The protein below binds the small molecule below.
Small molecule (SMILES): CCN1C(=O)c2cccc3c(S(=O)(=O)N4CCC[C@@H](O)C4)ccc1c23

Binding-site contacts:
Ligand atom C21 contacts residue MET108 of chain 1.A at 3.7 Å (hydrophobic).
Ligand atom C04 contacts residue ASN99 of chain 1.A at 3.8 Å.
Ligand atom C20 contacts residue TRP40 of chain 1.A at 3.6 Å (hydrophobic).
Ligand atom O13 contacts residue ASN99 of chain 1.A at 3.2 Å (h-bond).
Ligand atom C01 contacts residue ILE105 of chain 1.A at 4.0 Å (hydrophobic).
Ligand atom C08 contacts residue LEU51 of chain 1.A at 4.1 Å (hydrophobic).
Ligand atom O16 contacts residue LEU51 of chain 1.A at 3.9 Å.
Ligand atom C06 contacts residue LEU51 of chain 1.A at 4.0 Å (hydrophobic).
Ligand atom C11 contacts residue ASN99 of chain 1.A at 3.9 Å.
Ligand atom C22 contacts residue ASP104 of chain 1.A at 3.9 Å.
Ligand atom C09 contacts residue ASN99 of chain 1.A at 4.0 Å.
Ligand atom O25 contacts residue ASP104 of chain 1.A at 3.5 Å.
Ligand atom C09 contacts residue ILE105 of chain 1.A at 4.0 Å (hydrophobic).
Ligand atom C04 contacts residue ILE105 of chain 1.A at 4.1 Å (hydrophobic).
Ligand atom C19 contacts residue PHE42 of chain 1.A at 3.4 Å (hydrophobic).
Ligand atom O16 contacts residue TRP40 of chain 1.A at 3.5 Å.
Ligand atom C21 contacts residue PRO41 of chain 1.A at 4.2 Å (hydrophobic).
Ligand atom C07 contacts residue PRO41 of chain 1.A at 3.7 Å (hydrophobic).
Ligand atom C10 contacts residue ILE105 of chain 1.A at 4.0 Å (hydrophobic).
Ligand atom C10 contacts residue ASN99 of chain 1.A at 3.1 Å.
Ligand atom C21 contacts residue TRP40 of chain 1.A at 3.7 Å (hydrophobic).
Ligand atom C22 contacts residue MET108 of chain 1.A at 3.9 Å (hydrophobic).
Ligand atom C02 contacts residue ILE105 of chain 1.A at 4.1 Å (hydrophobic).
Ligand atom O17 contacts residue LEU51 of chain 1.A at 4.1 Å.
Ligand atom C20 contacts residue PRO41 of chain 1.A at 4.0 Å (hydrophobic).
Ligand atom C04 contacts residue TYR56 of chain 1.A at 4.1 Å (hydrophobic).
Ligand atom C22 contacts residue ILE105 of chain 1.A at 4.1 Å (hydrophobic).
Ligand atom C14 contacts residue PRO41 of chain 1.A at 4.1 Å (hydrophobic).
Ligand atom C14 contacts residue VAL46 of chain 1.A at 3.3 Å (hydrophobic).
Ligand atom N18 contacts residue TRP40 of chain 1.A at 4.1 Å.
Ligand atom C08 contacts residue PRO41 of chain 1.A at 3.5 Å (hydrophobic).
Ligand atom N03 contacts residue VAL46 of chain 1.A at 3.8 Å.
Ligand atom C19 contacts residue PRO41 of chain 1.A at 3.9 Å (hydrophobic).
Ligand atom C20 contacts residue ILE105 of chain 1.A at 4.0 Å (hydrophobic).
Ligand atom C07 contacts residue LEU51 of chain 1.A at 3.8 Å (hydrophobic).
Ligand atom C19 contacts residue ILE105 of chain 1.A at 4.1 Å (hydrophobic).
Ligand atom C10 contacts residue TYR98 of chain 1.A at 3.6 Å (hydrophobic).
Ligand atom O13 contacts residue TYR98 of chain 1.A at 3.9 Å.
Ligand atom N03 contacts residue ILE105 of chain 1.A at 4.2 Å.
Ligand atom O13 contacts residue TYR56 of chain 1.A at 3.5 Å.

Sequence of chain 1.A:
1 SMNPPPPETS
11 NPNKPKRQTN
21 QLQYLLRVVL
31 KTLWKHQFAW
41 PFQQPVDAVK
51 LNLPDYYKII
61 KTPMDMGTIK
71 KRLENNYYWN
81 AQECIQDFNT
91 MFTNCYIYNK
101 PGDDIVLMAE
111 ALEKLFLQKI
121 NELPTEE